A protein and the small-molecule ligand that binds it are described below.
Small molecule (SMILES): CNCCCN1c2ccccc2CCc2ccccc21

Binding-site contacts:
Ligand atom C3 contacts residue TRP107 of chain 1.A at 3.5 Å (hydrophobic).
Ligand atom C18 contacts residue ASN109 of chain 1.A at 3.9 Å.
Ligand atom C3 contacts residue SER116 of chain 1.A at 3.5 Å.
Ligand atom C4 contacts residue GLU108 of chain 1.A at 3.6 Å.
Ligand atom C10 contacts residue PRO38 of chain 1.A at 3.6 Å (hydrophobic).
Ligand atom N2 contacts residue ASN90 of chain 1.A at 3.5 Å (h-bond).
Ligand atom C14 contacts residue TRP107 of chain 1.A at 4.0 Å (hydrophobic).
Ligand atom C5 contacts residue ASN90 of chain 1.A at 3.0 Å.
Ligand atom C3 contacts residue LEU117 of chain 1.A at 3.9 Å (hydrophobic).
Ligand atom C7 contacts residue ILE84 of chain 1.A at 3.7 Å (hydrophobic).
Ligand atom C2 contacts residue ALA118 of chain 1.A at 3.8 Å (hydrophobic).
Ligand atom C9 contacts residue TRP107 of chain 1.A at 3.9 Å (hydrophobic).
Ligand atom C2 contacts residue LEU117 of chain 1.A at 4.2 Å (hydrophobic).
Ligand atom C2 contacts residue SER116 of chain 1.A at 4.1 Å.
Ligand atom C18 contacts residue ASN90 of chain 1.A at 4.1 Å.
Ligand atom C13 contacts residue TRP107 of chain 1.A at 3.6 Å (hydrophobic).
Ligand atom C3 contacts residue GLU108 of chain 1.A at 4.1 Å.
Ligand atom C4 contacts residue ASN90 of chain 1.A at 4.2 Å.
Ligand atom N2 contacts residue ASN109 of chain 1.A at 4.0 Å.
Ligand atom C6 contacts residue ASN90 of chain 1.A at 3.7 Å.
Ligand atom C16 contacts residue PRO38 of chain 1.A at 4.1 Å (hydrophobic).
Ligand atom C10 contacts residue ALA39 of chain 1.A at 4.2 Å (hydrophobic).
Ligand atom C1 contacts residue ALA118 of chain 1.A at 4.3 Å (hydrophobic).
Ligand atom C15 contacts residue PRO38 of chain 1.A at 3.7 Å (hydrophobic).
Ligand atom C3 contacts residue ASN109 of chain 1.A at 4.0 Å.
Ligand atom C13 contacts residue ASN90 of chain 1.A at 3.9 Å.
Ligand atom C2 contacts residue LEU31 of chain 1.A at 4.1 Å (hydrophobic).
Ligand atom C5 contacts residue TRP107 of chain 1.A at 3.9 Å (hydrophobic).
Ligand atom C6 contacts residue ILE84 of chain 1.A at 3.7 Å (hydrophobic).
Ligand atom C1 contacts residue LEU31 of chain 1.A at 4.1 Å (hydrophobic).
Ligand atom C12 contacts residue TRP107 of chain 1.A at 4.1 Å (hydrophobic).
Ligand atom C3 contacts residue ALA118 of chain 1.A at 4.0 Å (hydrophobic).
Ligand atom C7 contacts residue TRP107 of chain 1.A at 3.6 Å (hydrophobic).
Ligand atom C4 contacts residue SER116 of chain 1.A at 4.2 Å.
Ligand atom C8 contacts residue TRP107 of chain 1.A at 3.8 Å (hydrophobic).
Ligand atom C4 contacts residue TRP107 of chain 1.A at 3.5 Å (hydrophobic).
Ligand atom C9 contacts residue VAL41 of chain 1.A at 3.8 Å (hydrophobic).
Ligand atom C4 contacts residue ASN109 of chain 1.A at 3.7 Å.
Ligand atom C12 contacts residue ILE84 of chain 1.A at 4.2 Å (hydrophobic).
Ligand atom C1 contacts residue ALA39 of chain 1.A at 4.0 Å (hydrophobic).

Sequence of chain 1.A:
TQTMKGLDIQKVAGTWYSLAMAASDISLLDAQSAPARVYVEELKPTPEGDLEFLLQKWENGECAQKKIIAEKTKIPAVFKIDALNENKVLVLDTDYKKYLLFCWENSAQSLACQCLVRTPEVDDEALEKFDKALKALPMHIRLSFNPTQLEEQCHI